This small molecule binds to this protein.
Small molecule (SMILES): COc1ccc(CNC(=O)c2ccccc2C[NH2+]Cc2ccc3c(c2C(=O)O)OCO3)cc1

Sequence of chain 1.A:
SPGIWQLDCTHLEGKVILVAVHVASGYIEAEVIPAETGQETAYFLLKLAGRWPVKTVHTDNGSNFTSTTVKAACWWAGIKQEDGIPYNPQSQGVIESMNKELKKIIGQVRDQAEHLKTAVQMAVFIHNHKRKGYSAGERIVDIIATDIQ

Sequence of chain 1.B:
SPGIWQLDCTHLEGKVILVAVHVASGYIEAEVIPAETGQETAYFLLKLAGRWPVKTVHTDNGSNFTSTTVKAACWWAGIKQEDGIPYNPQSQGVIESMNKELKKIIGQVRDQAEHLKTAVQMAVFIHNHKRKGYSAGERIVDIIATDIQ

Binding-site contacts:
Ligand atom O11 contacts residue ALA84 of chain 1.B at 3.3 Å.
Ligand atom C27 contacts residue THR129 of chain 1.A at 3.3 Å.
Ligand atom O28 contacts residue THR129 of chain 1.A at 2.8 Å (h-bond).
Ligand atom C31 contacts residue ALA124 of chain 1.A at 3.8 Å (hydrophobic).
Ligand atom C2 contacts residue GLN123 of chain 1.A at 3.7 Å.
Ligand atom C16 contacts residue ALA124 of chain 1.A at 3.7 Å (hydrophobic).
Ligand atom C17 contacts residue GLU125 of chain 1.A at 3.8 Å.
Ligand atom C15 contacts residue GLN123 of chain 1.A at 3.6 Å.
Ligand atom O33 contacts residue THR129 of chain 1.A at 2.8 Å (h-bond).
Ligand atom O33 contacts residue HIS126 of chain 1.A at 2.9 Å (h-bond).
Ligand atom C30 contacts residue THR129 of chain 1.A at 3.6 Å.
Ligand atom O26 contacts residue TYR54 of chain 1.B at 3.4 Å.
Ligand atom C15 contacts residue ASP122 of chain 1.A at 3.6 Å.
Ligand atom C23 contacts residue GLN50 of chain 1.B at 3.7 Å.
Ligand atom C24 contacts residue GLN50 of chain 1.B at 3.5 Å.
Ligand atom C31 contacts residue THR129 of chain 1.A at 3.6 Å.
Ligand atom C12 contacts residue ALA53 of chain 1.B at 3.7 Å (hydrophobic).
Ligand atom C31 contacts residue GLU125 of chain 1.A at 3.4 Å.
Ligand atom C10 contacts residue ALA83 of chain 1.B at 3.6 Å (hydrophobic).
Ligand atom C29 contacts residue GLN50 of chain 1.B at 3.5 Å.
Ligand atom O28 contacts residue HIS126 of chain 1.A at 3.3 Å (h-bond).
Ligand atom O26 contacts residue GLN50 of chain 1.B at 3.6 Å.
Ligand atom C13 contacts residue GLN123 of chain 1.A at 3.5 Å.
Ligand atom C15 contacts residue ALA124 of chain 1.A at 3.5 Å (hydrophobic).
Ligand atom C12 contacts residue LEU57 of chain 1.B at 3.8 Å (hydrophobic).
Ligand atom C25 contacts residue GLN50 of chain 1.B at 3.5 Å.
Ligand atom C4 contacts residue GLN123 of chain 1.A at 3.7 Å.
Ligand atom C6 contacts residue MET133 of chain 1.A at 3.4 Å (hydrophobic).
Ligand atom C29 contacts residue THR129 of chain 1.A at 3.2 Å.
Ligand atom O33 contacts residue GLU125 of chain 1.A at 3.3 Å (salt-bridge).
Ligand atom C7 contacts residue MET133 of chain 1.A at 3.8 Å (hydrophobic).
Ligand atom O11 contacts residue ALA53 of chain 1.B at 3.5 Å.
Ligand atom C14 contacts residue ALA124 of chain 1.A at 3.7 Å (hydrophobic).
Ligand atom C14 contacts residue GLN123 of chain 1.A at 3.2 Å.
Ligand atom C16 contacts residue GLU125 of chain 1.A at 3.5 Å.
Ligand atom N3 contacts residue GLN123 of chain 1.A at 2.8 Å (h-bond).
Ligand atom O32 contacts residue GLU125 of chain 1.A at 2.8 Å (salt-bridge).
Ligand atom O32 contacts residue ALA124 of chain 1.A at 3.6 Å.
Ligand atom C31 contacts residue HIS126 of chain 1.A at 3.8 Å.
Ligand atom O33 contacts residue ALA124 of chain 1.A at 3.5 Å.